Binding-site contacts:
Ligand atom C5 contacts residue PHE341 of chain 2.B at 3.8 Å (hydrophobic).
Ligand atom C5 contacts residue TYR127 of chain 2.B at 3.7 Å (hydrophobic).
Ligand atom C26 contacts residue TRP289 of chain 2.B at 3.7 Å (hydrophobic).
Ligand atom C6 contacts residue TRP289 of chain 2.B at 3.5 Å (hydrophobic).
Ligand atom C11 contacts residue TRP289 of chain 2.B at 3.9 Å (hydrophobic).
Ligand atom C15 contacts residue TYR127 of chain 2.B at 4.0 Å (hydrophobic).
Ligand atom C2 contacts residue TYR127 of chain 2.B at 3.5 Å (hydrophobic).
Ligand atom O1 contacts residue PHE341 of chain 2.B at 3.4 Å.
Ligand atom C26 contacts residue TYR75 of chain 2.B at 3.2 Å (hydrophobic).
Ligand atom C21 contacts residue TRP89 of chain 2.B at 3.7 Å (hydrophobic).
Ligand atom C29 contacts residue TRP89 of chain 2.B at 3.4 Å (hydrophobic).
Ligand atom C23 contacts residue HIS450 of chain 2.B at 3.6 Å.
Ligand atom O1 contacts residue PHE300 of chain 2.B at 3.5 Å.
Ligand atom C7 contacts residue TRP289 of chain 2.B at 3.5 Å (hydrophobic).
Ligand atom C20 contacts residue SER206 of chain 2.B at 3.8 Å.
Ligand atom C12 contacts residue TRP289 of chain 2.B at 3.5 Å (hydrophobic).
Ligand atom C6 contacts residue TYR127 of chain 2.B at 3.8 Å (hydrophobic).
Ligand atom C13 contacts residue PHE300 of chain 2.B at 3.9 Å (hydrophobic).
Ligand atom C13 contacts residue TYR127 of chain 2.B at 3.7 Å (hydrophobic).
Ligand atom C22 contacts residue TRP89 of chain 2.B at 3.2 Å (hydrophobic).
Ligand atom C19 contacts residue SER206 of chain 2.B at 3.8 Å.
Ligand atom C18 contacts residue HIS450 of chain 2.B at 3.8 Å.
Ligand atom C29 contacts residue TYR340 of chain 2.B at 3.5 Å (hydrophobic).
Ligand atom C23 contacts residue TRP89 of chain 2.B at 3.8 Å (hydrophobic).
Ligand atom C7 contacts residue TYR344 of chain 2.B at 3.8 Å (hydrophobic).
Ligand atom C18 contacts residue GLY124 of chain 2.B at 4.0 Å.
Ligand atom C12 contacts residue TYR344 of chain 2.B at 4.0 Å (hydrophobic).
Ligand atom C20 contacts residue GLU205 of chain 2.B at 2.9 Å.
Ligand atom C1 contacts residue TYR127 of chain 2.B at 3.8 Å (hydrophobic).
Ligand atom C8 contacts residue TRP289 of chain 2.B at 4.0 Å (hydrophobic).
Ligand atom C18 contacts residue SER206 of chain 2.B at 3.5 Å.
Ligand atom C28 contacts residue LEU79 of chain 2.B at 3.6 Å (hydrophobic).
Ligand atom C21 contacts residue GLY124 of chain 2.B at 3.9 Å.
Ligand atom C17 contacts residue GLY124 of chain 2.B at 3.9 Å.
Ligand atom C2 contacts residue TYR344 of chain 2.B at 3.6 Å (hydrophobic).
Ligand atom C13 contacts residue PHE341 of chain 2.B at 3.8 Å (hydrophobic).
Ligand atom C29 contacts residue HIS450 of chain 2.B at 3.4 Å.
Ligand atom C5 contacts residue TYR340 of chain 2.B at 3.7 Å (hydrophobic).
Ligand atom C11 contacts residue TYR75 of chain 2.B at 3.8 Å (hydrophobic).
Ligand atom C1 contacts residue PHE341 of chain 2.B at 4.0 Å (hydrophobic).

Sequence of chain 2.B:
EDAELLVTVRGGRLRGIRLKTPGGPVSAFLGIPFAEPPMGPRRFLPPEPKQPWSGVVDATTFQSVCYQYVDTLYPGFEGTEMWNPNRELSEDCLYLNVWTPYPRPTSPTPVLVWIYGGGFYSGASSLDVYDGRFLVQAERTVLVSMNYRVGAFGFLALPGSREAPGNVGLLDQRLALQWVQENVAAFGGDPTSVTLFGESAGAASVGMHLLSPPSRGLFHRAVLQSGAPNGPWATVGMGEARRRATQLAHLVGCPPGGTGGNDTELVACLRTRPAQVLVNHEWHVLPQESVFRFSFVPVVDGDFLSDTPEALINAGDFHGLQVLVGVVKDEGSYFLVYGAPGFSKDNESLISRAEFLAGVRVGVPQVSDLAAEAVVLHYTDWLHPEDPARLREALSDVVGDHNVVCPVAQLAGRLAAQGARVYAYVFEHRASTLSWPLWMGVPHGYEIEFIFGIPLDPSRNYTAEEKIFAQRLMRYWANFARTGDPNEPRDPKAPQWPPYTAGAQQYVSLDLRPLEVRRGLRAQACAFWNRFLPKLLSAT

This protein binds this small molecule.
Small molecule (SMILES): C=CC[N+](C)(C)c1ccc(CCC(=O)CCc2ccc([N+](C)(C)CC=C)cc2)cc1